Binding-site contacts:
Ligand atom C2 contacts residue LEU261 of chain 1.A at 3.6 Å (hydrophobic).
Ligand atom N3 contacts residue ARG260 of chain 1.A at 3.8 Å.
Ligand atom N1 contacts residue ARG260 of chain 1.A at 3.7 Å.
Ligand atom C6 contacts residue ARG260 of chain 1.A at 3.6 Å.
Ligand atom C2 contacts residue MET266 of chain 1.A at 3.6 Å (hydrophobic).
Ligand atom O1B contacts residue LYS211 of chain 1.A at 3.9 Å.
Ligand atom O2' contacts residue MET266 of chain 1.A at 3.6 Å.
Ligand atom O3A contacts residue LYS211 of chain 1.A at 3.1 Å (salt-bridge).
Ligand atom O2A contacts residue ILE294 of chain 1.A at 3.3 Å (h-bond).
Ligand atom O5' contacts residue ILE294 of chain 1.A at 3.3 Å.
Ligand atom O6 contacts residue GLY236 of chain 1.A at 3.5 Å.
Ligand atom C3' contacts residue VAL295 of chain 1.A at 3.7 Å (hydrophobic).
Ligand atom O3B contacts residue ARG210 of chain 1.A at 3.3 Å (salt-bridge).
Ligand atom O1B contacts residue ARG206 of chain 1.A at 3.2 Å (salt-bridge).
Ligand atom O3B contacts residue LYS211 of chain 1.A at 2.8 Å (salt-bridge).
Ligand atom N3 contacts residue MET266 of chain 1.A at 3.5 Å.
Ligand atom O6 contacts residue ARG260 of chain 1.A at 3.3 Å.
Ligand atom N2 contacts residue ARG260 of chain 1.A at 3.7 Å.
Ligand atom O1A contacts residue ILE294 of chain 1.A at 3.3 Å.
Ligand atom C2 contacts residue ARG260 of chain 1.A at 3.7 Å.
Ligand atom PA contacts residue ILE294 of chain 1.A at 3.5 Å.
Ligand atom C4 contacts residue MET266 of chain 1.A at 3.7 Å (hydrophobic).
Ligand atom O6 contacts residue VAL235 of chain 1.A at 3.4 Å.
Ligand atom O3B contacts residue ARG206 of chain 1.A at 3.5 Å (salt-bridge).
Ligand atom O6 contacts residue LEU261 of chain 1.A at 3.3 Å (h-bond).
Ligand atom O3A contacts residue GLU290 of chain 1.A at 3.6 Å.
Ligand atom N2 contacts residue MET266 of chain 1.A at 3.8 Å.
Ligand atom N1 contacts residue LEU261 of chain 1.A at 3.0 Å (h-bond).
Ligand atom N2 contacts residue LEU261 of chain 1.A at 3.4 Å (h-bond).
Ligand atom C5' contacts residue VAL295 of chain 1.A at 3.8 Å (hydrophobic).
Ligand atom O2' contacts residue GLU298 of chain 1.A at 2.8 Å (salt-bridge).
Ligand atom C2' contacts residue VAL295 of chain 1.A at 3.8 Å (hydrophobic).
Ligand atom O2A contacts residue VAL295 of chain 1.A at 3.5 Å (h-bond).
Ligand atom C3' contacts residue ILE294 of chain 1.A at 3.6 Å (hydrophobic).
Ligand atom C2' contacts residue GLU298 of chain 1.A at 3.5 Å.
Ligand atom N2 contacts residue TYR263 of chain 1.A at 3.9 Å.
Ligand atom PB contacts residue LYS211 of chain 1.A at 3.4 Å.
Ligand atom O3' contacts residue ILE294 of chain 1.A at 3.4 Å.
Ligand atom O3' contacts residue GLU298 of chain 1.A at 2.7 Å (salt-bridge).
Ligand atom C3' contacts residue GLU298 of chain 1.A at 3.5 Å.

The small molecule below binds the protein below.
Small molecule (SMILES): Nc1nc2c(ncn2[C@@H]2O[C@H](CO[P](=O)(O)O[P](=O)(O)O[C@H]3O[C@H](CO)[C@@H](O)[C@H](O)[C@@H]3O)[C@@H](O)[C@H]2O)c(=O)[nH]1

Sequence of chain 1.A:
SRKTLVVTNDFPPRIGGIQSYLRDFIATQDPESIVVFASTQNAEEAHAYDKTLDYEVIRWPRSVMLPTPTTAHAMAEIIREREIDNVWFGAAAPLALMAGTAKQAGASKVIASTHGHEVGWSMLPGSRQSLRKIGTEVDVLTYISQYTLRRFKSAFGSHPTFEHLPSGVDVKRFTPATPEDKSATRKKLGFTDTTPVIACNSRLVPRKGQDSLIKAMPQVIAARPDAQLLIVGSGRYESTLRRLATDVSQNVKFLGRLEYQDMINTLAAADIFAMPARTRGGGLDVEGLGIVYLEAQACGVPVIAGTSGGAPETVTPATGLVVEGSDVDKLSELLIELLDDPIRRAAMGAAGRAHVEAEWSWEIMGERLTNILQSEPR